Sequence of chain 3.A:
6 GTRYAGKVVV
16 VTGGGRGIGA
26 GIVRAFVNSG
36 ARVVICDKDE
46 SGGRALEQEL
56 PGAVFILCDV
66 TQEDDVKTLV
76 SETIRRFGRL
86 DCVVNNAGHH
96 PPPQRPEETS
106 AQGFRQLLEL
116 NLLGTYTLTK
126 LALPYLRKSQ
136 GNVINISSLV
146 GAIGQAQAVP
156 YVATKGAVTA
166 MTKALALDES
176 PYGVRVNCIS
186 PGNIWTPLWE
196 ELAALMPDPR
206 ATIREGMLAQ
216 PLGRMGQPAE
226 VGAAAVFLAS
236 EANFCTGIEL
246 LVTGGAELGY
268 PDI

This small molecule binds to this protein.
Small molecule (SMILES): CN(c1ccc(F)c(O)c1)c1cccc(-c2cccc(O)c2F)n1

Sequence of chain 2.A:
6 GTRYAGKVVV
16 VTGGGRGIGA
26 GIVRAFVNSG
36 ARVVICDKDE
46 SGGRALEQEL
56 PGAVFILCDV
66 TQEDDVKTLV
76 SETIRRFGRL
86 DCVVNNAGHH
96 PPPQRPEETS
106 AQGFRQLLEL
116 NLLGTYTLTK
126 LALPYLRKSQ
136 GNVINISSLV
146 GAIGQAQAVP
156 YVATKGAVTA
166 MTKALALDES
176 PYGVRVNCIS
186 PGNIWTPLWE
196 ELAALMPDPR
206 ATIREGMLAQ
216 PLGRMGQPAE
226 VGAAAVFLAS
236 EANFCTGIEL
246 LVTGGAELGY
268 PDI

Binding-site contacts:
Ligand atom C16 contacts residue GLN150 of chain 3.A at 3.4 Å.
Ligand atom C17 contacts residue GLN150 of chain 3.A at 3.7 Å.
Ligand atom C03 contacts residue TYR255 of chain 2.A at 3.2 Å (hydrophobic).
Ligand atom F01 contacts residue SER143 of chain 3.A at 2.9 Å.
Ligand atom C05 contacts residue TYR156 of chain 3.A at 3.4 Å (hydrophobic).
Ligand atom C14 contacts residue GLN150 of chain 3.A at 3.7 Å.
Ligand atom C12 contacts residue TRP194 of chain 3.A at 3.5 Å (hydrophobic).
Ligand atom C11 contacts residue LEU197 of chain 3.A at 3.3 Å (hydrophobic).
Ligand atom C07 contacts residue NAD1 of chain 3.C at 3.7 Å.
Ligand atom C18 contacts residue GLN150 of chain 3.A at 3.7 Å.
Ligand atom C05 contacts residue NAD1 of chain 3.C at 3.2 Å.
Ligand atom F01 contacts residue PRO186 of chain 3.A at 3.7 Å.
Ligand atom O02 contacts residue ALA151 of chain 3.A at 2.9 Å (h-bond).
Ligand atom C06 contacts residue NAD1 of chain 3.C at 3.6 Å.
Ligand atom C05 contacts residue SER143 of chain 3.A at 3.5 Å.
Ligand atom C04 contacts residue SER143 of chain 3.A at 3.6 Å.
Ligand atom C04 contacts residue NAD1 of chain 3.C at 3.5 Å.
Ligand atom C10 contacts residue LEU197 of chain 3.A at 3.5 Å (hydrophobic).
Ligand atom F02 contacts residue HIS95 of chain 3.A at 3.0 Å.
Ligand atom O02 contacts residue HIS95 of chain 3.A at 3.8 Å.
Ligand atom C07 contacts residue TRP194 of chain 3.A at 3.7 Å (hydrophobic).
Ligand atom N02 contacts residue GLN150 of chain 3.A at 3.6 Å (h-bond).
Ligand atom O01 contacts residue NAD1 of chain 3.C at 2.9 Å.
Ligand atom C18 contacts residue ALA151 of chain 3.A at 3.4 Å (hydrophobic).
Ligand atom C03 contacts residue ASN188 of chain 3.A at 3.5 Å.
Ligand atom F01 contacts residue VAL145 of chain 3.A at 3.4 Å.
Ligand atom F01 contacts residue TYR255 of chain 2.A at 2.9 Å.
Ligand atom O01 contacts residue TYR156 of chain 3.A at 2.5 Å (h-bond).
Ligand atom C15 contacts residue GLN150 of chain 3.A at 3.4 Å.
Ligand atom C06 contacts residue TYR156 of chain 3.A at 3.5 Å (hydrophobic).
Ligand atom C02 contacts residue ASN188 of chain 3.A at 3.4 Å.
Ligand atom C04 contacts residue TYR255 of chain 2.A at 3.5 Å (hydrophobic).
Ligand atom C06 contacts residue HIS95 of chain 3.A at 3.6 Å.
Ligand atom F01 contacts residue NAD1 of chain 3.C at 3.7 Å.
Ligand atom C13 contacts residue GLN150 of chain 3.A at 3.6 Å.
Ligand atom O01 contacts residue SER143 of chain 3.A at 2.5 Å (h-bond).
Ligand atom C12 contacts residue LEU197 of chain 3.A at 3.7 Å (hydrophobic).
Ligand atom O02 contacts residue GLN152 of chain 3.A at 3.2 Å (h-bond).
Ligand atom C11 contacts residue TRP194 of chain 3.A at 3.5 Å (hydrophobic).
Ligand atom C13 contacts residue ALA151 of chain 3.A at 3.0 Å (hydrophobic).